Binding-site contacts:
Ligand atom O5 contacts residue ASN303 of chain 1.A at 2.5 Å (h-bond).
Ligand atom C7 contacts residue ASN303 of chain 1.A at 3.3 Å.
Ligand atom C7 contacts residue VAL442 of chain 1.A at 4.0 Å (hydrophobic).
Ligand atom C1 contacts residue ILE324 of chain 1.A at 3.8 Å (hydrophobic).
Ligand atom O6 contacts residue ILE324 of chain 1.A at 4.4 Å.
Ligand atom C1 contacts residue ASN303 of chain 1.A at 1.5 Å.
Ligand atom C8 contacts residue ASN303 of chain 1.A at 4.2 Å.
Ligand atom C2 contacts residue ASN303 of chain 1.A at 2.6 Å.
Ligand atom N2 contacts residue ASN303 of chain 1.A at 3.0 Å (h-bond).
Ligand atom C3 contacts residue ASN303 of chain 1.A at 3.9 Å.
Ligand atom C4 contacts residue ASN303 of chain 1.A at 4.4 Å.
Ligand atom O5 contacts residue ILE324 of chain 1.A at 3.3 Å.
Ligand atom C6 contacts residue ILE324 of chain 1.A at 4.1 Å (hydrophobic).
Ligand atom O7 contacts residue VAL442 of chain 1.A at 4.1 Å.
Ligand atom C5 contacts residue ILE324 of chain 1.A at 3.9 Å (hydrophobic).
Ligand atom C8 contacts residue VAL442 of chain 1.A at 3.4 Å (hydrophobic).
Ligand atom O7 contacts residue ASN303 of chain 1.A at 3.2 Å (h-bond).
Ligand atom C5 contacts residue ASN303 of chain 1.A at 3.8 Å.

This small molecule binds to this protein.
Small molecule (SMILES): CC(=O)N[C@H]1[C@H](O[C@H]2[C@H](O)[C@@H](NC(C)=O)CO[C@@H]2CO)O[C@H](CO)[C@@H](O)[C@@H]1O

Sequence of chain 1.A:
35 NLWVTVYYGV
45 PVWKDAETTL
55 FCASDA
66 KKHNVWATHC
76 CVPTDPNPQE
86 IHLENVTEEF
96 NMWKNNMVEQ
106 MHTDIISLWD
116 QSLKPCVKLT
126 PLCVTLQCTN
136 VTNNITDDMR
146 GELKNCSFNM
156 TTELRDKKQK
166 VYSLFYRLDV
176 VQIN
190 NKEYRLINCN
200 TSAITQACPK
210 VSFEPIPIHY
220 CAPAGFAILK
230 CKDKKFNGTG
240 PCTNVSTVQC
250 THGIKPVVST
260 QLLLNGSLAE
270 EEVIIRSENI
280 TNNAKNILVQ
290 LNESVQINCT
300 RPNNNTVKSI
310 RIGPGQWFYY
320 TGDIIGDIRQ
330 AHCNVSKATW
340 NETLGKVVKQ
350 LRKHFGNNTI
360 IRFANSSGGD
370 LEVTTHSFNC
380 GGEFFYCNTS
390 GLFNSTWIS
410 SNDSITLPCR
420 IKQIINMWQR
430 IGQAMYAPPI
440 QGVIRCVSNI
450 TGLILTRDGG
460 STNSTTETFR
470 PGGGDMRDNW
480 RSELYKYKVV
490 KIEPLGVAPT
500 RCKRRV